Sequence of chain 1.D:
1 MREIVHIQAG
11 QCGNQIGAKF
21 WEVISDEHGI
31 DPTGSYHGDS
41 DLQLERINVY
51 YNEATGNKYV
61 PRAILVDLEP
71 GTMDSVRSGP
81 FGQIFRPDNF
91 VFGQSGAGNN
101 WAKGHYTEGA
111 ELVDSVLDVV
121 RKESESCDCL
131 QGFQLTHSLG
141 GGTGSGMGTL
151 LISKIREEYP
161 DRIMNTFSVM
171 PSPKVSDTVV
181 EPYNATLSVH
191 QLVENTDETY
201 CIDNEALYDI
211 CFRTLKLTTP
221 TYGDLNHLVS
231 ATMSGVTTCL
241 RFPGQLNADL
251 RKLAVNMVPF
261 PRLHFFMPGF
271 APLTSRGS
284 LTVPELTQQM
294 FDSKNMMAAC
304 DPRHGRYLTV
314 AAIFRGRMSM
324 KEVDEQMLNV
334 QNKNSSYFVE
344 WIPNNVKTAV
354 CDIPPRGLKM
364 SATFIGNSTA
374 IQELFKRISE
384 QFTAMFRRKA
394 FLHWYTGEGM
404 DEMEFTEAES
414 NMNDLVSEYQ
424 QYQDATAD

Binding-site contacts:
Ligand atom C37 contacts residue PRO358 of chain 1.D at 3.6 Å (hydrophobic).
Ligand atom O39 contacts residue HIS227 of chain 1.D at 2.3 Å (h-bond).
Ligand atom C36 contacts residue PRO358 of chain 1.D at 3.6 Å (hydrophobic).
Ligand atom O31 contacts residue PRO358 of chain 1.D at 3.5 Å.
Ligand atom O28 contacts residue LEU361 of chain 1.D at 3.4 Å.
Ligand atom C18 contacts residue GLY360 of chain 1.D at 3.3 Å.
Ligand atom C20 contacts residue THR274 of chain 1.D at 3.4 Å.
Ligand atom O5 contacts residue THR274 of chain 1.D at 2.9 Å (h-bond).
Ligand atom C31 contacts residue GLY360 of chain 1.D at 3.5 Å.
Ligand atom C35 contacts residue ALA231 of chain 1.D at 3.7 Å (hydrophobic).
Ligand atom C38 contacts residue PRO358 of chain 1.D at 3.6 Å (hydrophobic).
Ligand atom C35 contacts residue PRO358 of chain 1.D at 3.5 Å (hydrophobic).
Ligand atom C23 contacts residue HIS227 of chain 1.D at 3.7 Å.
Ligand atom C19 contacts residue THR274 of chain 1.D at 3.1 Å.
Ligand atom O1 contacts residue HIS227 of chain 1.D at 3.4 Å.
Ligand atom C24 contacts residue HIS227 of chain 1.D at 3.5 Å.
Ligand atom O31 contacts residue GLY360 of chain 1.D at 2.4 Å (h-bond).
Ligand atom C39 contacts residue HIS227 of chain 1.D at 3.2 Å.
Ligand atom C26 contacts residue LEU215 of chain 1.D at 3.5 Å (hydrophobic).
Ligand atom C41 contacts residue VAL23 of chain 1.D at 3.6 Å (hydrophobic).
Ligand atom C24 contacts residue LEU228 of chain 1.D at 3.6 Å (hydrophobic).
Ligand atom C37 contacts residue GLU27 of chain 1.D at 3.3 Å.
Ligand atom O31 contacts residue ARG359 of chain 1.D at 2.9 Å (salt-bridge).
Ligand atom O30 contacts residue GLY360 of chain 1.D at 3.5 Å (h-bond).
Ligand atom C36 contacts residue SER234 of chain 1.D at 3.4 Å.
Ligand atom C26 contacts residue ASP224 of chain 1.D at 3.6 Å.
Ligand atom C25 contacts residue HIS227 of chain 1.D at 3.4 Å.
Ligand atom C34 contacts residue PRO358 of chain 1.D at 3.6 Å (hydrophobic).
Ligand atom C35 contacts residue PHE270 of chain 1.D at 3.6 Å (hydrophobic).
Ligand atom C25 contacts residue LEU215 of chain 1.D at 3.7 Å (hydrophobic).
Ligand atom C25 contacts residue ASP224 of chain 1.D at 3.1 Å.
Ligand atom C42 contacts residue HIS227 of chain 1.D at 3.1 Å.
Ligand atom C40 contacts residue HIS227 of chain 1.D at 3.5 Å.
Ligand atom C5 contacts residue PRO272 of chain 1.D at 3.4 Å (hydrophobic).
Ligand atom O5 contacts residue LEU273 of chain 1.D at 3.4 Å.
Ligand atom C37 contacts residue SER234 of chain 1.D at 3.5 Å.
Ligand atom C34 contacts residue ALA231 of chain 1.D at 3.7 Å (hydrophobic).
Ligand atom C27 contacts residue LEU215 of chain 1.D at 3.6 Å (hydrophobic).
Ligand atom C33 contacts residue PRO358 of chain 1.D at 3.6 Å (hydrophobic).
Ligand atom C16 contacts residue ARG276 of chain 1.D at 3.5 Å.

The protein below binds the small molecule below.
Small molecule (SMILES): C=C(CC(=O)OC)C(=O)N[C@@H](c1ccccc1)[C@@H](O)C(=O)O[C@H]1C[C@@]2(O)[C@@H](OC(=O)c3ccccc3)[C@@H]3[C@]4(OC(C)=O)CO[C@@H]4C[C@H](O)[C@@]3(C)C(=O)[C@H](O)C(=C1C)C2(C)C